Binding-site contacts:
Ligand atom C24 contacts residue GLY45 of chain 1.V at 3.3 Å.
Ligand atom O16 contacts residue ALA49 of chain 1.V at 3.1 Å (h-bond).
Ligand atom N17 contacts residue THR21 of chain 1.V at 3.2 Å (h-bond).
Ligand atom C24 contacts residue GLY47 of chain 1.V at 3.5 Å.
Ligand atom C26 contacts residue THR1 of chain 1.V at 1.4 Å.
Ligand atom C6 contacts residue THR48 of chain 1.V at 3.8 Å.
Ligand atom C12 contacts residue ASP125 of chain 1.W at 3.9 Å.
Ligand atom C34 contacts residue GLY47 of chain 1.V at 3.1 Å.
Ligand atom N21 contacts residue GLY47 of chain 1.V at 2.9 Å (h-bond).
Ligand atom O20 contacts residue THR21 of chain 1.V at 3.2 Å (h-bond).
Ligand atom N21 contacts residue THR1 of chain 1.V at 3.7 Å.
Ligand atom C8 contacts residue ASP125 of chain 1.W at 3.9 Å.
Ligand atom C11 contacts residue THR21 of chain 1.V at 4.0 Å.
Ligand atom C22 contacts residue THR1 of chain 1.V at 2.4 Å.
Ligand atom N7 contacts residue ASP125 of chain 1.W at 3.6 Å.
Ligand atom C27 contacts residue THR1 of chain 1.V at 2.4 Å.
Ligand atom C23 contacts residue LYS33 of chain 1.V at 3.8 Å.
Ligand atom C28 contacts residue GLY47 of chain 1.V at 3.7 Å.
Ligand atom C1 contacts residue GLN22 of chain 1.V at 3.9 Å.
Ligand atom N36 contacts residue ASP125 of chain 1.W at 3.1 Å (salt-bridge).
Ligand atom O20 contacts residue SER20 of chain 1.V at 3.7 Å.
Ligand atom O16 contacts residue THR48 of chain 1.V at 4.0 Å.
Ligand atom O29 contacts residue THR1 of chain 1.V at 3.7 Å.
Ligand atom C24 contacts residue ALA46 of chain 1.V at 3.6 Å (hydrophobic).
Ligand atom C13 contacts residue ASP125 of chain 1.W at 3.9 Å.
Ligand atom C25 contacts residue SER20 of chain 1.V at 4.0 Å.
Ligand atom C13 contacts residue GLN22 of chain 1.V at 3.6 Å.
Ligand atom C19 contacts residue GLY47 of chain 1.V at 3.6 Å.
Ligand atom C18 contacts residue GLY47 of chain 1.V at 3.2 Å.
Ligand atom C24 contacts residue THR1 of chain 1.V at 3.9 Å.
Ligand atom C8 contacts residue GLN22 of chain 1.V at 4.0 Å.
Ligand atom O2 contacts residue GLN22 of chain 1.V at 3.2 Å (h-bond).
Ligand atom O29 contacts residue GLY47 of chain 1.V at 2.9 Å (h-bond).
Ligand atom C14 contacts residue SER20 of chain 1.V at 4.0 Å.
Ligand atom C6 contacts residue ILE127 of chain 1.W at 3.8 Å (hydrophobic).
Ligand atom O2 contacts residue LEU126 of chain 1.W at 3.9 Å.
Ligand atom O29 contacts residue ALA46 of chain 1.V at 3.8 Å.
Ligand atom C23 contacts residue THR1 of chain 1.V at 3.0 Å.
Ligand atom C28 contacts residue THR1 of chain 1.V at 3.5 Å.
Ligand atom C25 contacts residue LYS33 of chain 1.V at 3.8 Å.

A small-molecule ligand and the protein it binds are described below.
Small molecule (SMILES): CC(C)[C@H](NC(=O)N[C@H](C(=O)N[C@H]1/C=C/CCNC(=O)C=C[C@H](C(C)C)NC1=O)C(C)C)C(=O)O

Sequence of chain 1.W:
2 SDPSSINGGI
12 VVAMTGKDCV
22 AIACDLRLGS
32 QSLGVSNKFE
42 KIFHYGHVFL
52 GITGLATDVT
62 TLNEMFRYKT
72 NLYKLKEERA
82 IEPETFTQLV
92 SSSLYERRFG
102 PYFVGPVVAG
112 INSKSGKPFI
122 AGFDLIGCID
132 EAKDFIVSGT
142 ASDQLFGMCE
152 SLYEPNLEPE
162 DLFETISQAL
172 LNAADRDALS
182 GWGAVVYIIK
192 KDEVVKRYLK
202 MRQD

Sequence of chain 1.V:
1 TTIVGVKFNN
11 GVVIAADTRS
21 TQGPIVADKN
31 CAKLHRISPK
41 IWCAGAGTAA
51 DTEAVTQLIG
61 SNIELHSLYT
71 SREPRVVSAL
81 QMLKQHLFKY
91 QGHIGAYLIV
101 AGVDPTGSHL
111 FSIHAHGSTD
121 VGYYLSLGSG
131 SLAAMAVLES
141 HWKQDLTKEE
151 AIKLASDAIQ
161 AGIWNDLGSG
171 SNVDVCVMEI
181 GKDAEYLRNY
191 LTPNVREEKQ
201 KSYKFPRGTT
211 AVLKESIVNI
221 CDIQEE